Sequence of chain 2.A:
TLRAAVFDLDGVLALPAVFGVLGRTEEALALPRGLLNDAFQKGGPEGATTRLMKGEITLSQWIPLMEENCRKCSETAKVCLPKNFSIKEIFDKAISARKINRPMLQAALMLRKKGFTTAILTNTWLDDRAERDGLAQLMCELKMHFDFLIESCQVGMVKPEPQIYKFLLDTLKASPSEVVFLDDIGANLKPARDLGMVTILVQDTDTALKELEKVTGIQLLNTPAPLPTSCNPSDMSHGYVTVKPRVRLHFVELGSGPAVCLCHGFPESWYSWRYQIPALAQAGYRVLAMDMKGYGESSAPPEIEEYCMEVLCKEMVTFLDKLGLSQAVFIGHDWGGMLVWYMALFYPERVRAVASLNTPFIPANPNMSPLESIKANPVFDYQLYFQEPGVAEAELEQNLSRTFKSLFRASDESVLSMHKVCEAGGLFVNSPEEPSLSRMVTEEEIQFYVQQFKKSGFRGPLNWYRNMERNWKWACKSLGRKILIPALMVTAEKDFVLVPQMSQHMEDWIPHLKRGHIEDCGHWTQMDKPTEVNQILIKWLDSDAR

The small molecule below binds the protein below.
Small molecule (SMILES): O=C(CC1CCCC1)Nc1nccs1

Binding-site contacts:
Ligand atom C13 contacts residue TRP525 of chain 2.A at 4.1 Å (hydrophobic).
Ligand atom C11 contacts residue VAL498 of chain 2.A at 4.3 Å (hydrophobic).
Ligand atom N8 contacts residue GLN384 of chain 2.A at 3.4 Å (h-bond).
Ligand atom N3 contacts residue TYR383 of chain 2.A at 3.7 Å.
Ligand atom C7 contacts residue GLN384 of chain 2.A at 3.7 Å.
Ligand atom C9 contacts residue HIS524 of chain 2.A at 3.7 Å.
Ligand atom C4 contacts residue ASP335 of chain 2.A at 3.7 Å.
Ligand atom C11 contacts residue HIS524 of chain 2.A at 3.9 Å.
Ligand atom S5 contacts residue TRP336 of chain 2.A at 3.8 Å.
Ligand atom S5 contacts residue THR360 of chain 2.A at 4.3 Å.
Ligand atom N8 contacts residue TYR466 of chain 2.A at 3.9 Å.
Ligand atom C12 contacts residue TYR466 of chain 2.A at 3.7 Å (hydrophobic).
Ligand atom C14 contacts residue HIS524 of chain 2.A at 4.2 Å.
Ligand atom C10 contacts residue HIS524 of chain 2.A at 4.3 Å.
Ligand atom C6 contacts residue TRP336 of chain 2.A at 3.8 Å (hydrophobic).
Ligand atom C4 contacts residue LEU499 of chain 2.A at 4.2 Å (hydrophobic).
Ligand atom O2 contacts residue ASP335 of chain 2.A at 4.1 Å.
Ligand atom C10 contacts residue TYR383 of chain 2.A at 3.7 Å (hydrophobic).
Ligand atom N8 contacts residue TYR383 of chain 2.A at 3.7 Å.
Ligand atom C1 contacts residue TYR466 of chain 2.A at 3.3 Å (hydrophobic).
Ligand atom C10 contacts residue ASP335 of chain 2.A at 4.1 Å.
Ligand atom C1 contacts residue ASP335 of chain 2.A at 3.0 Å.
Ligand atom N8 contacts residue TRP336 of chain 2.A at 3.9 Å.
Ligand atom S5 contacts residue ASP335 of chain 2.A at 3.7 Å.
Ligand atom C10 contacts residue TYR466 of chain 2.A at 4.0 Å (hydrophobic).
Ligand atom C13 contacts residue LEU408 of chain 2.A at 3.8 Å (hydrophobic).
Ligand atom C9 contacts residue ASP335 of chain 2.A at 2.7 Å.
Ligand atom C9 contacts residue TYR383 of chain 2.A at 3.9 Å (hydrophobic).
Ligand atom C14 contacts residue MET419 of chain 2.A at 3.8 Å (hydrophobic).
Ligand atom O2 contacts residue TYR383 of chain 2.A at 2.7 Å (h-bond).
Ligand atom C9 contacts residue TYR466 of chain 2.A at 4.0 Å (hydrophobic).
Ligand atom N3 contacts residue LEU499 of chain 2.A at 4.1 Å.
Ligand atom C7 contacts residue TRP336 of chain 2.A at 3.6 Å (hydrophobic).
Ligand atom O2 contacts residue TYR466 of chain 2.A at 2.3 Å (h-bond).
Ligand atom C1 contacts residue TYR383 of chain 2.A at 3.1 Å (hydrophobic).
Ligand atom N3 contacts residue ASP335 of chain 2.A at 2.8 Å (salt-bridge).
Ligand atom S5 contacts residue LEU499 of chain 2.A at 4.1 Å.
Ligand atom C14 contacts residue TRP525 of chain 2.A at 4.0 Å (hydrophobic).
Ligand atom C12 contacts residue PHE267 of chain 2.A at 3.7 Å (hydrophobic).
Ligand atom C4 contacts residue TYR383 of chain 2.A at 4.0 Å (hydrophobic).